Sequence of chain 1.D:
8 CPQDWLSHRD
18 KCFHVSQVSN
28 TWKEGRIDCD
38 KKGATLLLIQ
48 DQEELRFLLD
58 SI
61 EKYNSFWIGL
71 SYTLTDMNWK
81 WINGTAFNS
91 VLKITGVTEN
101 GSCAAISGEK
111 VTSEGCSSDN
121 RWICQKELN

Binding-site contacts:
Ligand atom C2 contacts residue ASN83 of chain 1.D at 2.4 Å.
Ligand atom C4 contacts residue ASN83 of chain 1.D at 4.2 Å.
Ligand atom C1 contacts residue THR85 of chain 1.D at 3.6 Å.
Ligand atom C8 contacts residue TRP81 of chain 1.D at 4.0 Å (hydrophobic).
Ligand atom C7 contacts residue THR85 of chain 1.D at 3.6 Å.
Ligand atom C3 contacts residue GLN47 of chain 1.D at 3.4 Å.
Ligand atom C2 contacts residue THR85 of chain 1.D at 3.6 Å.
Ligand atom C6 contacts residue LEU45 of chain 1.D at 4.3 Å (hydrophobic).
Ligand atom O7 contacts residue TRP81 of chain 1.D at 4.1 Å.
Ligand atom C7 contacts residue ILE46 of chain 1.D at 3.9 Å (hydrophobic).
Ligand atom C8 contacts residue ILE46 of chain 1.D at 3.3 Å (hydrophobic).
Ligand atom O3 contacts residue VAL91 of chain 1.D at 4.3 Å.
Ligand atom O5 contacts residue LEU45 of chain 1.D at 3.6 Å.
Ligand atom C8 contacts residue VAL91 of chain 1.D at 4.3 Å (hydrophobic).
Ligand atom N2 contacts residue ASN83 of chain 1.D at 2.9 Å (h-bond).
Ligand atom C8 contacts residue THR85 of chain 1.D at 3.6 Å.
Ligand atom N2 contacts residue ILE46 of chain 1.D at 3.8 Å.
Ligand atom O3 contacts residue GLN47 of chain 1.D at 3.7 Å.
Ligand atom C6 contacts residue ILE46 of chain 1.D at 3.1 Å (hydrophobic).
Ligand atom C3 contacts residue ASN83 of chain 1.D at 3.7 Å.
Ligand atom N2 contacts residue THR85 of chain 1.D at 2.8 Å (h-bond).
Ligand atom C7 contacts residue GLN47 of chain 1.D at 4.0 Å.
Ligand atom N2 contacts residue GLN47 of chain 1.D at 3.0 Å (h-bond).
Ligand atom C7 contacts residue ASN83 of chain 1.D at 3.4 Å.
Ligand atom C1 contacts residue LEU45 of chain 1.D at 4.2 Å (hydrophobic).
Ligand atom O7 contacts residue ASN83 of chain 1.D at 3.7 Å.
Ligand atom O6 contacts residue TRP81 of chain 1.D at 3.6 Å.
Ligand atom C5 contacts residue TRP81 of chain 1.D at 4.4 Å (hydrophobic).
Ligand atom C1 contacts residue ASN83 of chain 1.D at 1.4 Å.
Ligand atom C3 contacts residue THR85 of chain 1.D at 3.9 Å.
Ligand atom O5 contacts residue ASN83 of chain 1.D at 2.3 Å (h-bond).
Ligand atom C2 contacts residue GLN47 of chain 1.D at 3.7 Å.
Ligand atom C8 contacts residue LEU92 of chain 1.D at 3.9 Å (hydrophobic).
Ligand atom O6 contacts residue ILE46 of chain 1.D at 3.1 Å (h-bond).
Ligand atom C8 contacts residue GLN47 of chain 1.D at 4.0 Å.
Ligand atom C5 contacts residue ASN83 of chain 1.D at 3.7 Å.
Ligand atom C1 contacts residue GLN47 of chain 1.D at 4.4 Å.
Ligand atom C8 contacts residue ASN83 of chain 1.D at 4.4 Å.
Ligand atom O6 contacts residue LEU45 of chain 1.D at 3.3 Å.
Ligand atom O3 contacts residue THR85 of chain 1.D at 4.4 Å.

The small molecule below binds the protein below.
Small molecule (SMILES): CC(=O)N[C@H]1[C@H](O[C@H]2[C@H](O)[C@@H](NC(C)=O)CO[C@@H]2CO)O[C@H](CO)C[C@@H]1O